Sequence of chain 1.D:
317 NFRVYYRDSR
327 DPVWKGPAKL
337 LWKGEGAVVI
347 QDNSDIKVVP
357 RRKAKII

The small molecule below binds the protein below.
Small molecule (SMILES): Nc1c(C(=O)NCc2ccc(F)cc2F)c(=O)n(O)c2ncc(CCCCCO)cc12

Binding-site contacts:
Ligand atom OAB contacts residue PRO240 of chain 1.A at 3.2 Å.
Ligand atom OAE contacts residue ASP159 of chain 1.A at 2.0 Å (salt-bridge).
Ligand atom FAG contacts residue GLU247 of chain 1.A at 3.3 Å.
Ligand atom CAO contacts residue ASN212 of chain 1.A at 3.8 Å.
Ligand atom CBD contacts residue ASP211 of chain 1.A at 3.2 Å.
Ligand atom CBC contacts residue MG1 of chain 1.G at 3.9 Å.
Ligand atom CAU contacts residue PRO240 of chain 1.A at 3.7 Å (hydrophobic).
Ligand atom CAK contacts residue PRO240 of chain 1.A at 3.7 Å (hydrophobic).
Ligand atom NAS contacts residue MG1 of chain 1.G at 1.8 Å.
Ligand atom OAE contacts residue MG1 of chain 1.H at 1.7 Å.
Ligand atom OAC contacts residue GLU247 of chain 1.A at 2.2 Å (salt-bridge).
Ligand atom FAF contacts residue GLN241 of chain 1.A at 3.6 Å.
Ligand atom OAE contacts residue GLU247 of chain 1.A at 2.7 Å (salt-bridge).
Ligand atom NAS contacts residue ASP159 of chain 1.A at 3.8 Å.
Ligand atom CBD contacts residue MG1 of chain 1.H at 3.7 Å.
Ligand atom NBE contacts residue MG1 of chain 1.G at 2.8 Å.
Ligand atom OAE contacts residue ASP211 of chain 1.A at 3.1 Å (salt-bridge).
Ligand atom CAN contacts residue TYR238 of chain 1.A at 3.5 Å (hydrophobic).
Ligand atom CBA contacts residue GLU247 of chain 1.A at 4.0 Å.
Ligand atom NBE contacts residue ASP159 of chain 1.A at 3.4 Å (salt-bridge).
Ligand atom CAH contacts residue GLN241 of chain 1.A at 3.7 Å.
Ligand atom NBE contacts residue MG1 of chain 1.H at 2.2 Å.
Ligand atom OAD contacts residue ASN212 of chain 1.A at 3.8 Å.
Ligand atom CBD contacts residue MG1 of chain 1.G at 2.6 Å.
Ligand atom OAC contacts residue MG1 of chain 1.H at 1.8 Å.
Ligand atom CAJ contacts residue MG1 of chain 1.G at 2.8 Å.
Ligand atom CBB contacts residue MG1 of chain 1.H at 2.3 Å.
Ligand atom OAC contacts residue ASP159 of chain 1.A at 3.7 Å.
Ligand atom CAM contacts residue TYR238 of chain 1.A at 3.6 Å (hydrophobic).
Ligand atom CAJ contacts residue ASP211 of chain 1.A at 3.4 Å.
Ligand atom NBE contacts residue ASP211 of chain 1.A at 3.4 Å (salt-bridge).
Ligand atom CAY contacts residue PRO240 of chain 1.A at 3.5 Å (hydrophobic).
Ligand atom CBA contacts residue MG1 of chain 1.H at 3.7 Å.
Ligand atom CAZ contacts residue PRO240 of chain 1.A at 3.8 Å (hydrophobic).
Ligand atom NBE contacts residue GLU247 of chain 1.A at 3.0 Å (salt-bridge).
Ligand atom OAB contacts residue ARG326 of chain 1.D at 3.6 Å.
Ligand atom OAE contacts residue MG1 of chain 1.G at 2.3 Å.
Ligand atom CBB contacts residue GLU247 of chain 1.A at 2.7 Å.
Ligand atom NAS contacts residue ASP211 of chain 1.A at 2.6 Å (salt-bridge).
Ligand atom FAG contacts residue PRO240 of chain 1.A at 3.9 Å.

Sequence of chain 1.A:
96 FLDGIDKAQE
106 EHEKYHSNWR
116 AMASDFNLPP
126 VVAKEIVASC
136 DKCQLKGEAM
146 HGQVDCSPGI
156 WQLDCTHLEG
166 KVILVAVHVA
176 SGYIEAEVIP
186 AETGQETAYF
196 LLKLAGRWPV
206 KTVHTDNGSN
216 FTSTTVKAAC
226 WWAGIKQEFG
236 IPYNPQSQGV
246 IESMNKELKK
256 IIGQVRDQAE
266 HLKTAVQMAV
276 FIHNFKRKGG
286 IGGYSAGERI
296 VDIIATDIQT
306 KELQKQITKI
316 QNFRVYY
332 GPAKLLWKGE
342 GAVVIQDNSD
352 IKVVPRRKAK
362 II